Sequence of chain 1.I:
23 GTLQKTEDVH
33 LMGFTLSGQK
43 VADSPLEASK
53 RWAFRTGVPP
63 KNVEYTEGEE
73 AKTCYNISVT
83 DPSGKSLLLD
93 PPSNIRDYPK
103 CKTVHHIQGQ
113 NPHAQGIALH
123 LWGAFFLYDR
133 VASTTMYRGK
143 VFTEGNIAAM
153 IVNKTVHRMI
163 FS

Binding-site contacts:
Ligand atom C7 contacts residue MAN1 of chain 1.CA at 3.2 Å.
Ligand atom O3 contacts residue MAN1 of chain 1.CA at 3.1 Å.
Ligand atom N2 contacts residue ASN78 of chain 1.I at 3.0 Å (h-bond).
Ligand atom C5 contacts residue GLY141 of chain 1.I at 3.8 Å.
Ligand atom O6 contacts residue MAN1 of chain 1.CA at 3.4 Å.
Ligand atom O7 contacts residue ASN78 of chain 1.I at 3.2 Å (h-bond).
Ligand atom O7 contacts residue MAN1 of chain 1.CA at 3.8 Å.
Ligand atom C8 contacts residue HIS108 of chain 1.I at 4.4 Å.
Ligand atom C6 contacts residue GLY141 of chain 1.I at 4.0 Å.
Ligand atom O7 contacts residue HIS108 of chain 1.I at 2.7 Å (h-bond).
Ligand atom N2 contacts residue VAL143 of chain 1.I at 4.5 Å.
Ligand atom C5 contacts residue ASN78 of chain 1.I at 3.6 Å.
Ligand atom O6 contacts residue SER80 of chain 1.I at 4.3 Å.
Ligand atom O5 contacts residue ASN78 of chain 1.I at 2.3 Å (h-bond).
Ligand atom C2 contacts residue ASN78 of chain 1.I at 2.5 Å.
Ligand atom C8 contacts residue MAN1 of chain 1.CA at 3.2 Å.
Ligand atom C6 contacts residue SER80 of chain 1.I at 4.5 Å.
Ligand atom C3 contacts residue ASN78 of chain 1.I at 3.9 Å.
Ligand atom C7 contacts residue HIS108 of chain 1.I at 3.8 Å.
Ligand atom C4 contacts residue ASN78 of chain 1.I at 4.2 Å.
Ligand atom O5 contacts residue MAN1 of chain 1.CA at 4.4 Å.
Ligand atom C7 contacts residue VAL143 of chain 1.I at 4.2 Å (hydrophobic).
Ligand atom C3 contacts residue MAN1 of chain 1.CA at 4.0 Å.
Ligand atom C1 contacts residue ASN78 of chain 1.I at 1.4 Å.
Ligand atom C6 contacts residue MAN1 of chain 1.CA at 3.6 Å.
Ligand atom C1 contacts residue GLY141 of chain 1.I at 4.3 Å.
Ligand atom C7 contacts residue ASN78 of chain 1.I at 3.3 Å.
Ligand atom O5 contacts residue GLY141 of chain 1.I at 4.2 Å.
Ligand atom C2 contacts residue MAN1 of chain 1.CA at 4.2 Å.
Ligand atom N2 contacts residue MAN1 of chain 1.CA at 3.4 Å (h-bond).
Ligand atom C8 contacts residue VAL143 of chain 1.I at 3.8 Å (hydrophobic).

The small molecule below binds the protein below.
Small molecule (SMILES): CC(=O)N[C@H]1[C@H](O[C@H]2[C@H](O)[C@@H](NC(C)=O)CO[C@@H]2CO)O[C@H](CO)[C@@H](O[C@@H]2O[C@H](CO)[C@@H](O)[C@H](O[C@H]3O[C@H](CO)[C@@H](O)[C@H](O)[C@@H]3O)[C@@H]2O)[C@@H]1O